Binding-site contacts:
Ligand atom C08 contacts residue THR25 of chain 1.B at 3.5 Å.
Ligand atom C38 contacts residue GLU166 of chain 1.B at 3.4 Å.
Ligand atom C32 contacts residue THR190 of chain 1.B at 3.7 Å.
Ligand atom C22 contacts residue HIS164 of chain 1.B at 3.4 Å.
Ligand atom O01 contacts residue GLY143 of chain 1.B at 3.2 Å (h-bond).
Ligand atom O01 contacts residue CYS145 of chain 1.B at 2.7 Å (h-bond).
Ligand atom C18 contacts residue GLU166 of chain 1.B at 3.6 Å.
Ligand atom C36 contacts residue THR191 of chain 1.B at 3.5 Å.
Ligand atom C09 contacts residue HIS41 of chain 1.B at 3.4 Å.
Ligand atom C23 contacts residue GLN189 of chain 1.B at 3.5 Å.
Ligand atom O33 contacts residue GLN189 of chain 1.B at 3.1 Å.
Ligand atom C24 contacts residue GLN189 of chain 1.B at 3.6 Å.
Ligand atom C03 contacts residue CYS145 of chain 1.B at 2.6 Å (hydrophobic).
Ligand atom N27 contacts residue GLN189 of chain 1.B at 3.1 Å (h-bond).
Ligand atom N17 contacts residue GLU166 of chain 1.B at 3.2 Å (salt-bridge).
Ligand atom C07 contacts residue THR25 of chain 1.B at 3.7 Å.
Ligand atom C34 contacts residue THR190 of chain 1.B at 3.6 Å.
Ligand atom O19 contacts residue HIS163 of chain 1.B at 2.6 Å (h-bond).
Ligand atom N39 contacts residue GLU166 of chain 1.B at 2.7 Å (salt-bridge).
Ligand atom O40 contacts residue GLU166 of chain 1.B at 2.9 Å (salt-bridge).
Ligand atom S11 contacts residue HIS41 of chain 1.B at 3.0 Å.
Ligand atom C34 contacts residue GLN189 of chain 1.B at 3.1 Å.
Ligand atom N20 contacts residue CYS145 of chain 1.B at 2.9 Å (h-bond).
Ligand atom C35 contacts residue THR191 of chain 1.B at 3.2 Å.
Ligand atom C10 contacts residue HIS41 of chain 1.B at 3.6 Å.
Ligand atom N20 contacts residue HIS164 of chain 1.B at 2.9 Å (h-bond).
Ligand atom O33 contacts residue THR190 of chain 1.B at 3.2 Å (h-bond).
Ligand atom S11 contacts residue CYS145 of chain 1.B at 3.0 Å (h-bond).
Ligand atom O40 contacts residue MET165 of chain 1.B at 3.2 Å.
Ligand atom O19 contacts residue PHE140 of chain 1.B at 3.4 Å.
Ligand atom C30 contacts residue GLN189 of chain 1.B at 3.4 Å.
Ligand atom O01 contacts residue SER144 of chain 1.B at 3.3 Å (h-bond).
Ligand atom C15 contacts residue ASN142 of chain 1.B at 3.5 Å.
Ligand atom N17 contacts residue PHE140 of chain 1.B at 3.1 Å (h-bond).
Ligand atom C02 contacts residue CYS145 of chain 1.B at 1.8 Å (hydrophobic).
Ligand atom C13 contacts residue CYS145 of chain 1.B at 3.3 Å (hydrophobic).
Ligand atom C12 contacts residue CYS145 of chain 1.B at 2.7 Å (hydrophobic).
Ligand atom C37 contacts residue GLU166 of chain 1.B at 3.7 Å.
Ligand atom C21 contacts residue HIS164 of chain 1.B at 3.6 Å.
Ligand atom C08 contacts residue MET49 of chain 1.B at 3.6 Å (hydrophobic).

Sequence of chain 1.B:
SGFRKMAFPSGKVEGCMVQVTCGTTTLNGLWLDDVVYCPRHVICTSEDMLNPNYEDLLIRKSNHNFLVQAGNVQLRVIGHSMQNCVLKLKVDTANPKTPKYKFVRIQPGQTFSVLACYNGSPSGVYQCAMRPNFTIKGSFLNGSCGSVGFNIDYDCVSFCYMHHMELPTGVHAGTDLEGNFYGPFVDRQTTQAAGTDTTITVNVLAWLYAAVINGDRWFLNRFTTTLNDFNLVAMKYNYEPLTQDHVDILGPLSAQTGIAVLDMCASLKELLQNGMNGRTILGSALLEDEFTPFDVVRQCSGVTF

Sequence of chain 1.A:
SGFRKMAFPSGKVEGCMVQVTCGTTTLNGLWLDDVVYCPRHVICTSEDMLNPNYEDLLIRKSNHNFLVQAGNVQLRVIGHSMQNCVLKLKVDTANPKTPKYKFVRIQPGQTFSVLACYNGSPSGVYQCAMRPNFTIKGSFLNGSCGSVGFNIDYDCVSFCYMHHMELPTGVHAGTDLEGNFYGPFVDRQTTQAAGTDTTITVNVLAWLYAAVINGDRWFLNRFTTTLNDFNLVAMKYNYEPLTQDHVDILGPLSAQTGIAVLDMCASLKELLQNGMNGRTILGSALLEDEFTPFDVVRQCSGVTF

A small-molecule ligand and the protein it binds are described below.
Small molecule (SMILES): COc1cccc2[nH]c(C(=O)N[C@@H](CC(C)C)C(=O)N[C@@H](C[C@@H]3CCNC3=O)[C@H](O)c3nc4ccccc4s3)cc12